This small molecule binds to this protein.
Small molecule (SMILES): [H]/N=C(\N)c1cc(-c2ccccc2)c(CNC(=O)c2ccc3c(c2)CCO3)s1

Sequence of chain 2.A:
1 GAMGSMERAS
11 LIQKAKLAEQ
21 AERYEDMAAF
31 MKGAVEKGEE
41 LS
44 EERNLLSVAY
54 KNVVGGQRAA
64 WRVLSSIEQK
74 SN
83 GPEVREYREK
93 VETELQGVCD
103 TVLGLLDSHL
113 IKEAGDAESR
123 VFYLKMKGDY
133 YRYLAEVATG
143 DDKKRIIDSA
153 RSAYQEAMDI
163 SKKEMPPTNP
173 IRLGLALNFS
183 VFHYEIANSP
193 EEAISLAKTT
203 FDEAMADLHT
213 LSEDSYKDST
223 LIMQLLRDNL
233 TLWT

Sequence of chain 2.B:
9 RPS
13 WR

Binding-site contacts:
Ligand atom C20 contacts residue ASP220 of chain 2.A at 3.7 Å.
Ligand atom C24 contacts residue ILE173 of chain 2.A at 4.0 Å (hydrophobic).
Ligand atom C11 contacts residue 0AW1 of chain 2.E at 3.6 Å.
Ligand atom N15 contacts residue 0AW1 of chain 2.E at 3.8 Å.
Ligand atom O22 contacts residue TRP13 of chain 2.B at 3.0 Å.
Ligand atom C23 contacts residue PRO172 of chain 2.A at 3.7 Å (hydrophobic).
Ligand atom C19 contacts residue 0AW1 of chain 2.E at 3.7 Å.
Ligand atom O26 contacts residue CSO43 of chain 2.A at 3.3 Å (h-bond).
Ligand atom C24 contacts residue PRO172 of chain 2.A at 4.0 Å (hydrophobic).
Ligand atom N03 contacts residue ASN171 of chain 2.A at 3.9 Å.
Ligand atom C12 contacts residue 0AW1 of chain 2.E at 3.8 Å.
Ligand atom C20 contacts residue 0AW1 of chain 2.E at 3.5 Å.
Ligand atom O26 contacts residue ASN47 of chain 2.A at 3.2 Å (h-bond).
Ligand atom C21 contacts residue ILE224 of chain 2.A at 3.9 Å (hydrophobic).
Ligand atom C25 contacts residue ILE173 of chain 2.A at 3.8 Å (hydrophobic).
Ligand atom C14 contacts residue CSO43 of chain 2.A at 4.1 Å.
Ligand atom C16 contacts residue ASN47 of chain 2.A at 4.1 Å.
Ligand atom C14 contacts residue 0AW1 of chain 2.E at 3.7 Å.
Ligand atom C20 contacts residue PRO172 of chain 2.A at 4.1 Å (hydrophobic).
Ligand atom N01 contacts residue PRO172 of chain 2.A at 3.7 Å.
Ligand atom C19 contacts residue PRO172 of chain 2.A at 3.7 Å (hydrophobic).
Ligand atom C09 contacts residue CSO43 of chain 2.A at 3.9 Å.
Ligand atom C16 contacts residue 0AW1 of chain 2.E at 3.4 Å.
Ligand atom C25 contacts residue ASN47 of chain 2.A at 3.7 Å.
Ligand atom C21 contacts residue LEU223 of chain 2.A at 3.9 Å (hydrophobic).
Ligand atom C08 contacts residue CSO43 of chain 2.A at 3.8 Å.
Ligand atom O26 contacts residue 0AW1 of chain 2.E at 3.6 Å.
Ligand atom C25 contacts residue 0AW1 of chain 2.E at 3.9 Å.
Ligand atom C18 contacts residue 0AW1 of chain 2.E at 3.5 Å.
Ligand atom O22 contacts residue ILE224 of chain 2.A at 3.5 Å.
Ligand atom C21 contacts residue ASP220 of chain 2.A at 3.8 Å.
Ligand atom C24 contacts residue TRP13 of chain 2.B at 4.0 Å (hydrophobic).
Ligand atom C17 contacts residue 0AW1 of chain 2.E at 3.5 Å.
Ligand atom C23 contacts residue TRP13 of chain 2.B at 3.8 Å (hydrophobic).
Ligand atom C21 contacts residue TRP13 of chain 2.B at 3.8 Å (hydrophobic).
Ligand atom C18 contacts residue PRO172 of chain 2.A at 4.0 Å (hydrophobic).
Ligand atom C07 contacts residue CSO43 of chain 2.A at 4.1 Å.
Ligand atom C24 contacts residue 0AW1 of chain 2.E at 3.8 Å.
Ligand atom C23 contacts residue 0AW1 of chain 2.E at 3.8 Å.
Ligand atom O22 contacts residue PRO172 of chain 2.A at 4.0 Å.